This small molecule binds to this protein.
Small molecule (SMILES): Cc1ccc(N=C[C@@H]2CNC3=NC(N)=NC(=O)C3N2C=O)cc1

Binding-site contacts:
Ligand atom O4 contacts residue ASP142 of chain 1.A at 2.8 Å (salt-bridge).
Ligand atom C8A contacts residue HIS88 of chain 1.A at 3.8 Å.
Ligand atom NA2 contacts residue ILE90 of chain 1.A at 2.6 Å (h-bond).
Ligand atom C11 contacts residue ARG116 of chain 1.A at 3.9 Å.
Ligand atom N3 contacts residue MET137 of chain 1.A at 3.4 Å.
Ligand atom C2 contacts residue MET137 of chain 1.A at 3.6 Å (hydrophobic).
Ligand atom C15 contacts residue ALA141 of chain 1.A at 3.8 Å (hydrophobic).
Ligand atom N1 contacts residue LEU89 of chain 1.A at 3.8 Å.
Ligand atom N1 contacts residue ILE90 of chain 1.A at 3.3 Å (h-bond).
Ligand atom C15 contacts residue ASP142 of chain 1.A at 3.9 Å.
Ligand atom O3 contacts residue ASP142 of chain 1.A at 3.2 Å (salt-bridge).
Ligand atom N8 contacts residue LEU89 of chain 1.A at 4.0 Å.
Ligand atom N1 contacts residue MET137 of chain 1.A at 3.6 Å.
Ligand atom C4A contacts residue MET137 of chain 1.A at 4.0 Å (hydrophobic).
Ligand atom C2 contacts residue ILE90 of chain 1.A at 3.7 Å (hydrophobic).
Ligand atom C2 contacts residue VAL138 of chain 1.A at 3.6 Å (hydrophobic).
Ligand atom N8 contacts residue ILE90 of chain 1.A at 3.5 Å.
Ligand atom C4 contacts residue ASP142 of chain 1.A at 4.0 Å.
Ligand atom O4 contacts residue ALA141 of chain 1.A at 3.4 Å.
Ligand atom C8A contacts residue ILE90 of chain 1.A at 4.0 Å (hydrophobic).
Ligand atom C6 contacts residue TYR86 of chain 1.A at 3.2 Å (hydrophobic).
Ligand atom O3 contacts residue ASN104 of chain 1.A at 2.8 Å (h-bond).
Ligand atom C16 contacts residue ARG116 of chain 1.A at 3.7 Å.
Ligand atom C4 contacts residue MET137 of chain 1.A at 3.8 Å (hydrophobic).
Ligand atom C7 contacts residue HIS88 of chain 1.A at 3.1 Å.
Ligand atom C15 contacts residue ARG116 of chain 1.A at 3.9 Å.
Ligand atom C2 contacts residue LEU89 of chain 1.A at 3.9 Å (hydrophobic).
Ligand atom O3 contacts residue G3N1 of chain 1.E at 2.9 Å (h-bond).
Ligand atom C12 contacts residue ARG116 of chain 1.A at 3.3 Å.
Ligand atom C7 contacts residue TYR86 of chain 1.A at 3.0 Å (hydrophobic).
Ligand atom CP1 contacts residue ASN104 of chain 1.A at 3.1 Å.
Ligand atom NA2 contacts residue LEU95 of chain 1.A at 3.2 Å.
Ligand atom CP1 contacts residue ASP142 of chain 1.A at 3.2 Å.
Ligand atom N3 contacts residue LEU89 of chain 1.A at 4.0 Å.
Ligand atom C13 contacts residue ARG116 of chain 1.A at 3.6 Å.
Ligand atom N3 contacts residue VAL138 of chain 1.A at 3.3 Å (h-bond).
Ligand atom N8 contacts residue HIS88 of chain 1.A at 2.7 Å (h-bond).
Ligand atom C8A contacts residue MET137 of chain 1.A at 3.7 Å (hydrophobic).
Ligand atom NA2 contacts residue VAL138 of chain 1.A at 3.1 Å (h-bond).
Ligand atom NA2 contacts residue MET137 of chain 1.A at 4.0 Å.

Sequence of chain 1.A:
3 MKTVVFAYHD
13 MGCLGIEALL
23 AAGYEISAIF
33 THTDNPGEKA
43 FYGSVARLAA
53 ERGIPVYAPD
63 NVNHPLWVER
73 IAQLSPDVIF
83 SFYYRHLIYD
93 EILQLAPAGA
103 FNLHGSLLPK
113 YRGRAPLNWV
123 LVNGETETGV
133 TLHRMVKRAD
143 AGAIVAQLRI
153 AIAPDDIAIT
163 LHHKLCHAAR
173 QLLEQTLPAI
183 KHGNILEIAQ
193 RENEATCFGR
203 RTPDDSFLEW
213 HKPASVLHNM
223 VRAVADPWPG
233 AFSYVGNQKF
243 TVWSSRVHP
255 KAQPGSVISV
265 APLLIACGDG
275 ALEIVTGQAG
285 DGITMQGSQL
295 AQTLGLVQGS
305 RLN